Sequence of chain 1.V:
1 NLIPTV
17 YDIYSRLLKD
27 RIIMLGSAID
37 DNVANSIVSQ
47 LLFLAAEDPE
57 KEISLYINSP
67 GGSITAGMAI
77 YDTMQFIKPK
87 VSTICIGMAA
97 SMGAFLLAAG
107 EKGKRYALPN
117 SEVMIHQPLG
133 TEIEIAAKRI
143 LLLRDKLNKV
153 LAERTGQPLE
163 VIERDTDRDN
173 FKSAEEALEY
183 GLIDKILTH

Sequence of chain 1.W:
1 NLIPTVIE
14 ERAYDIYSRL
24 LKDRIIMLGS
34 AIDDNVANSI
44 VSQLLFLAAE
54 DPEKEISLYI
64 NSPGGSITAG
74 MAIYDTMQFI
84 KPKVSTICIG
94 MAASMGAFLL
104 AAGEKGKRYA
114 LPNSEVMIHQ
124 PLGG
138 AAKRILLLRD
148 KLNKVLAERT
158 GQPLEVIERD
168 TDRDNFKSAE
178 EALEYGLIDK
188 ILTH

Binding-site contacts:
Ligand atom F1 contacts residue VAL44 of chain 1.V at 3.4 Å.
Ligand atom O contacts residue PHE82 of chain 1.V at 3.4 Å.
Ligand atom O contacts residue SER60 of chain 1.W at 3.4 Å (h-bond).
Ligand atom CD1 contacts residue LEU48 of chain 1.V at 3.7 Å (hydrophobic).
Ligand atom CZ contacts residue LEU114 of chain 1.W at 3.6 Å (hydrophobic).
Ligand atom O contacts residue ILE90 of chain 1.W at 3.7 Å.
Ligand atom F2 contacts residue PHE82 of chain 1.V at 3.0 Å.
Ligand atom C6 contacts residue LEU23 of chain 1.W at 3.7 Å (hydrophobic).
Ligand atom CD contacts residue TYR62 of chain 1.W at 3.6 Å (hydrophobic).
Ligand atom C contacts residue TYR62 of chain 1.W at 3.7 Å (hydrophobic).
Ligand atom CD contacts residue ILE28 of chain 1.W at 3.6 Å (hydrophobic).
Ligand atom C9 contacts residue LEU48 of chain 1.V at 3.7 Å (hydrophobic).
Ligand atom CB contacts residue LEU189 of chain 1.W at 3.7 Å (hydrophobic).
Ligand atom CB contacts residue ILE90 of chain 1.W at 3.4 Å (hydrophobic).
Ligand atom C contacts residue PHE82 of chain 1.V at 3.6 Å (hydrophobic).
Ligand atom CD1 contacts residue TYR62 of chain 1.W at 3.6 Å (hydrophobic).
Ligand atom F2 contacts residue THR79 of chain 1.V at 3.6 Å.
Ligand atom CD2 contacts residue PHE82 of chain 1.V at 3.7 Å (hydrophobic).
Ligand atom CA contacts residue PHE82 of chain 1.V at 3.7 Å (hydrophobic).
Ligand atom F1 contacts residue LEU48 of chain 1.V at 3.4 Å.
Ligand atom CB contacts residue TYR112 of chain 1.W at 3.6 Å (hydrophobic).
Ligand atom F1 contacts residue ILE92 of chain 1.W at 2.5 Å.
Ligand atom F2 contacts residue LEU114 of chain 1.W at 3.3 Å.
Ligand atom C5 contacts residue LEU23 of chain 1.W at 3.2 Å (hydrophobic).
Ligand atom CB contacts residue TYR62 of chain 1.W at 3.5 Å (hydrophobic).
Ligand atom CZ contacts residue THR79 of chain 1.V at 3.6 Å.
Ligand atom C8 contacts residue LEU48 of chain 1.V at 3.7 Å (hydrophobic).
Ligand atom CA contacts residue TYR62 of chain 1.W at 3.7 Å (hydrophobic).
Ligand atom CE contacts residue ASP26 of chain 1.W at 3.4 Å.
Ligand atom CE1 contacts residue LEU48 of chain 1.V at 3.6 Å (hydrophobic).
Ligand atom C contacts residue SER60 of chain 1.W at 3.5 Å.
Ligand atom CE1 contacts residue ILE92 of chain 1.W at 3.3 Å (hydrophobic).
Ligand atom N contacts residue TYR62 of chain 1.W at 2.9 Å (h-bond).
Ligand atom CG contacts residue TYR112 of chain 1.W at 3.7 Å (hydrophobic).
Ligand atom C3 contacts residue ASP26 of chain 1.W at 3.6 Å.
Ligand atom O contacts residue TYR62 of chain 1.W at 2.8 Å (h-bond).
Ligand atom C9 contacts residue TYR62 of chain 1.W at 3.7 Å (hydrophobic).
Ligand atom N contacts residue LEU48 of chain 1.V at 3.7 Å.
Ligand atom N contacts residue PHE82 of chain 1.V at 3.7 Å.
Ligand atom CE2 contacts residue LEU114 of chain 1.W at 3.5 Å (hydrophobic).

This protein binds this small molecule.
Small molecule (SMILES): C[C@@H]1C[C@H]2C(=O)OC[C@H](NC(=O)[C@H](Cc3cc(F)cc(F)c3)NC(=O)CC[C@@H]3CC=CCC3)C(=O)N3CCC[C@H]3C(=O)N3CCCC[C@H]3C(=O)N[C@@H](C)C(=O)N2C1